Sequence of chain 1.A:
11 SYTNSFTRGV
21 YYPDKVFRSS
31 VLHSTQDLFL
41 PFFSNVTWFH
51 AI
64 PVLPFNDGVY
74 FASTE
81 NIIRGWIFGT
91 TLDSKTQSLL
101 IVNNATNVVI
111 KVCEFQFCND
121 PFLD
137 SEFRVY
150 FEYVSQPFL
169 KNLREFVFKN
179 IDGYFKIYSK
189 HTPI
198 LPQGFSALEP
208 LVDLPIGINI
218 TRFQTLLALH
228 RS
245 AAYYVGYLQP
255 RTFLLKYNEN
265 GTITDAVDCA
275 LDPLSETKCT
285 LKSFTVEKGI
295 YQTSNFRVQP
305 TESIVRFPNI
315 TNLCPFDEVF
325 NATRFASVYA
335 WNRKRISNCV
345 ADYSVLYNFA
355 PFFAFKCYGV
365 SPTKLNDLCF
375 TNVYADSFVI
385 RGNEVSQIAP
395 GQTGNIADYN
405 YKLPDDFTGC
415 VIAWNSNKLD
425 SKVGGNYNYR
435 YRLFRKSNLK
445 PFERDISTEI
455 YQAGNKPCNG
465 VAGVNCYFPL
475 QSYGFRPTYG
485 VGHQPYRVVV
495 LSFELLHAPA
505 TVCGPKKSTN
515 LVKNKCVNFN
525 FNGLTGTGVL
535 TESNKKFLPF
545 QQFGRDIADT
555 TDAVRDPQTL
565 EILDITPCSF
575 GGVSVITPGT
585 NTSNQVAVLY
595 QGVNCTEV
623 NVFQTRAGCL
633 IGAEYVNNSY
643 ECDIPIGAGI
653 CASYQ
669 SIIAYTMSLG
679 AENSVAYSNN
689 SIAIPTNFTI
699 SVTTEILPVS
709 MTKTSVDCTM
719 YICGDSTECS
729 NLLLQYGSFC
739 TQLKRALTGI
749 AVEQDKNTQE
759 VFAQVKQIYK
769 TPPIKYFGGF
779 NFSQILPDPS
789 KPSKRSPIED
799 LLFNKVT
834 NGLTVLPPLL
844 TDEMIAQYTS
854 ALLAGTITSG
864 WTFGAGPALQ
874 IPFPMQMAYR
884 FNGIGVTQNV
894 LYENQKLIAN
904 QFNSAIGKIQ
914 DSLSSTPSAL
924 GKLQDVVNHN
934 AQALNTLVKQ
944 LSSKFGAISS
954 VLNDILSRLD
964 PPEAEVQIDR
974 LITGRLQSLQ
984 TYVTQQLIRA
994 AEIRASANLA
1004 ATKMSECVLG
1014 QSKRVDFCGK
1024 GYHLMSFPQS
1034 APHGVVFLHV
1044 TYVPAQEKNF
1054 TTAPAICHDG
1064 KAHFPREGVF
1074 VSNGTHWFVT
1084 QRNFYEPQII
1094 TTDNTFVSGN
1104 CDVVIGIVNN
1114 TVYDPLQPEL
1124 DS

Binding-site contacts:
Ligand atom C4 contacts residue ASN1052 of chain 1.B at 4.2 Å.
Ligand atom C5 contacts residue GLN873 of chain 1.A at 4.1 Å.
Ligand atom C6 contacts residue ALA684 of chain 1.B at 4.2 Å (hydrophobic).
Ligand atom N2 contacts residue ASN1052 of chain 1.B at 2.9 Å (h-bond).
Ligand atom O7 contacts residue ASN1052 of chain 1.B at 4.4 Å.
Ligand atom C7 contacts residue GLU1050 of chain 1.B at 4.5 Å.
Ligand atom C1 contacts residue ASN1052 of chain 1.B at 1.4 Å.
Ligand atom N2 contacts residue GLU1050 of chain 1.B at 4.4 Å.
Ligand atom C3 contacts residue GLN873 of chain 1.A at 4.2 Å.
Ligand atom C8 contacts residue GLU1050 of chain 1.B at 3.6 Å.
Ligand atom C8 contacts residue ASN1052 of chain 1.B at 4.4 Å.
Ligand atom C3 contacts residue ASN1052 of chain 1.B at 3.8 Å.
Ligand atom C5 contacts residue ASN1052 of chain 1.B at 3.7 Å.
Ligand atom C1 contacts residue GLN873 of chain 1.A at 4.1 Å.
Ligand atom C2 contacts residue ASN1052 of chain 1.B at 2.5 Å.
Ligand atom C7 contacts residue ASN1052 of chain 1.B at 3.9 Å.
Ligand atom C5 contacts residue ALA684 of chain 1.B at 4.0 Å (hydrophobic).
Ligand atom O4 contacts residue ALA684 of chain 1.B at 4.1 Å.
Ligand atom O5 contacts residue ASN1052 of chain 1.B at 2.4 Å (h-bond).

Sequence of chain 1.B:
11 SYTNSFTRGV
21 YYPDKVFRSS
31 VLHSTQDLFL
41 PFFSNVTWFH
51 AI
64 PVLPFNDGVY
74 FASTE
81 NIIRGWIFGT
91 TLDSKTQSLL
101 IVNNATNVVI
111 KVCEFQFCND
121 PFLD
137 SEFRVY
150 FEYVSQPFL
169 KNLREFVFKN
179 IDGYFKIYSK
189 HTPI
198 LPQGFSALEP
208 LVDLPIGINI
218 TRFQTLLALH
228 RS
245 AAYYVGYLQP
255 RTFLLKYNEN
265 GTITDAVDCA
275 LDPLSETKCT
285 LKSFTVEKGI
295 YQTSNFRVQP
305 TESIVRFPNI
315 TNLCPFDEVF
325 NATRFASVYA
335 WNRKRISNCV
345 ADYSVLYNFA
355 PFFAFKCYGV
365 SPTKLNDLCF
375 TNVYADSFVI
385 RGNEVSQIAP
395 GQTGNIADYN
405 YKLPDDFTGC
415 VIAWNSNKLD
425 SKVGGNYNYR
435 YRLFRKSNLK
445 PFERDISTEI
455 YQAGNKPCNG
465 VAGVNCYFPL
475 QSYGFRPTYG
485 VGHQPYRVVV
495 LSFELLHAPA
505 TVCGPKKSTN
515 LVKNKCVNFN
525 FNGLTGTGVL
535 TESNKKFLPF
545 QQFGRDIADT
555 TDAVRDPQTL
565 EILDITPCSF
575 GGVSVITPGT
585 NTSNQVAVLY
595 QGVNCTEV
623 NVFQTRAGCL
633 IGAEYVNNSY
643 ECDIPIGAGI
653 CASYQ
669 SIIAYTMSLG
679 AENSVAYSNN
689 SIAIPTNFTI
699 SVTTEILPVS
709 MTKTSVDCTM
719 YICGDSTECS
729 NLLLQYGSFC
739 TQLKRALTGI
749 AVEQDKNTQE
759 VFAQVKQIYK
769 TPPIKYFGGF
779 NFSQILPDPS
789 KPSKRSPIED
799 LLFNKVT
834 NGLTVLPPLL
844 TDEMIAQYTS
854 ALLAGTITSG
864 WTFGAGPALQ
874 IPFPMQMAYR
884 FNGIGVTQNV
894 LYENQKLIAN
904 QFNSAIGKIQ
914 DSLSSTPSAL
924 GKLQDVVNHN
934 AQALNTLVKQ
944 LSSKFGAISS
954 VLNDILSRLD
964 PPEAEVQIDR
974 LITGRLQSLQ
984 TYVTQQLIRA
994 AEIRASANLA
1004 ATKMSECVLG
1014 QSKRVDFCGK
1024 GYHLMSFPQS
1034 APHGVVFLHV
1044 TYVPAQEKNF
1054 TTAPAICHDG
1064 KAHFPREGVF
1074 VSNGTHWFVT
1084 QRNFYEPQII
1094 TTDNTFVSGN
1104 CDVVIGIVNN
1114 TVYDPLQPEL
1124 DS

A small-molecule ligand and the protein it binds are described below.
Small molecule (SMILES): CC(=O)N[C@@H]1[C@@H](O)[C@H](O)[C@@H](CO)O[C@H]1O